A small-molecule ligand and the protein it binds are described below.
Small molecule (SMILES): CC(=O)N[C@@H]1[C@@H](O)[C@H](O)[C@@H](CO)O[C@H]1O

Binding-site contacts:
Ligand atom C1 contacts residue ASN71 of chain 1.D at 1.9 Å.
Ligand atom C4 contacts residue ASN71 of chain 1.D at 4.4 Å.
Ligand atom C5 contacts residue ASN71 of chain 1.D at 3.9 Å.
Ligand atom O7 contacts residue VAL93 of chain 1.D at 3.9 Å.
Ligand atom C8 contacts residue TYR183 of chain 1.D at 3.2 Å (hydrophobic).
Ligand atom C8 contacts residue ASN71 of chain 1.D at 3.5 Å.
Ligand atom C6 contacts residue GLU42 of chain 1.D at 4.1 Å.
Ligand atom C7 contacts residue VAL93 of chain 1.D at 4.1 Å (hydrophobic).
Ligand atom O7 contacts residue ASN71 of chain 1.D at 4.4 Å.
Ligand atom C5 contacts residue GLU42 of chain 1.D at 4.1 Å.
Ligand atom N2 contacts residue ASN71 of chain 1.D at 3.1 Å (h-bond).
Ligand atom C3 contacts residue GLU42 of chain 1.D at 4.5 Å.
Ligand atom N2 contacts residue VAL93 of chain 1.D at 4.1 Å.
Ligand atom O5 contacts residue PRO91 of chain 1.D at 4.1 Å.
Ligand atom C1 contacts residue PRO91 of chain 1.D at 4.0 Å (hydrophobic).
Ligand atom C2 contacts residue GLU42 of chain 1.D at 4.0 Å.
Ligand atom C2 contacts residue ASN71 of chain 1.D at 2.7 Å.
Ligand atom C7 contacts residue TYR183 of chain 1.D at 4.2 Å (hydrophobic).
Ligand atom C3 contacts residue ASN71 of chain 1.D at 4.0 Å.
Ligand atom C1 contacts residue GLU42 of chain 1.D at 4.0 Å.
Ligand atom O5 contacts residue ASN71 of chain 1.D at 2.5 Å (h-bond).
Ligand atom C7 contacts residue ASN71 of chain 1.D at 3.5 Å.
Ligand atom C4 contacts residue GLU42 of chain 1.D at 3.8 Å.
Ligand atom O5 contacts residue GLU42 of chain 1.D at 3.5 Å.
Ligand atom C5 contacts residue PRO91 of chain 1.D at 4.3 Å (hydrophobic).
Ligand atom O6 contacts residue GLU42 of chain 1.D at 4.1 Å.
Ligand atom C8 contacts residue GLU42 of chain 1.D at 3.6 Å.
Ligand atom O6 contacts residue PRO91 of chain 1.D at 4.4 Å.

Sequence of chain 1.D:
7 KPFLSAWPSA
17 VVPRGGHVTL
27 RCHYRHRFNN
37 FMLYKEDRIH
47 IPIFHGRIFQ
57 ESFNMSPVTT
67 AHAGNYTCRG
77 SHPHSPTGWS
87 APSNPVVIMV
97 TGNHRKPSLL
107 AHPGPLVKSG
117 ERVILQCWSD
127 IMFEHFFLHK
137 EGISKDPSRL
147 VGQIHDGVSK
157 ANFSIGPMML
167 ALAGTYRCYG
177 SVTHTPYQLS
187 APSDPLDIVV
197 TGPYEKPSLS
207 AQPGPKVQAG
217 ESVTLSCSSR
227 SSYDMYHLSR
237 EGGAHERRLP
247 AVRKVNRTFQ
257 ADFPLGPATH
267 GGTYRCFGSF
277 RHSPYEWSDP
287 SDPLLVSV